This small molecule binds to this protein.
Small molecule (SMILES): CC(=O)N[C@@H]1[C@@H](O)[C@H](O)[C@@H](CO)O[C@H]1O

Binding-site contacts:
Ligand atom C2 contacts residue ASN118 of chain 13.C at 2.5 Å.
Ligand atom C2 contacts residue SER66 of chain 13.C at 4.5 Å.
Ligand atom N2 contacts residue ASN118 of chain 13.C at 2.9 Å (h-bond).
Ligand atom N2 contacts residue SER66 of chain 13.C at 4.3 Å.
Ligand atom C6 contacts residue THR89 of chain 13.C at 4.4 Å.
Ligand atom C8 contacts residue ASN118 of chain 13.C at 4.2 Å.
Ligand atom O6 contacts residue THR89 of chain 13.C at 4.0 Å.
Ligand atom O5 contacts residue THR120 of chain 13.C at 3.2 Å (h-bond).
Ligand atom C4 contacts residue ASN118 of chain 13.C at 4.2 Å.
Ligand atom O7 contacts residue SER66 of chain 13.C at 3.0 Å (h-bond).
Ligand atom C3 contacts residue ASN118 of chain 13.C at 3.8 Å.
Ligand atom C5 contacts residue THR89 of chain 13.C at 4.4 Å.
Ligand atom O5 contacts residue ASN118 of chain 13.C at 2.4 Å (h-bond).
Ligand atom C1 contacts residue ASN118 of chain 13.C at 1.5 Å.
Ligand atom C5 contacts residue ASN118 of chain 13.C at 3.7 Å.
Ligand atom C6 contacts residue THR120 of chain 13.C at 3.4 Å.
Ligand atom C8 contacts residue ASP67 of chain 13.C at 3.9 Å.
Ligand atom O5 contacts residue THR89 of chain 13.C at 4.2 Å.
Ligand atom C8 contacts residue TYR90 of chain 13.C at 3.5 Å (hydrophobic).
Ligand atom C4 contacts residue THR120 of chain 13.C at 4.4 Å.
Ligand atom C1 contacts residue THR120 of chain 13.C at 4.3 Å.
Ligand atom C1 contacts residue THR89 of chain 13.C at 4.1 Å.
Ligand atom C7 contacts residue ASN118 of chain 13.C at 3.5 Å.
Ligand atom C7 contacts residue TYR90 of chain 13.C at 4.5 Å (hydrophobic).
Ligand atom C7 contacts residue SER66 of chain 13.C at 3.5 Å.
Ligand atom N2 contacts residue TYR90 of chain 13.C at 4.3 Å.
Ligand atom O7 contacts residue ASN118 of chain 13.C at 4.0 Å.
Ligand atom C5 contacts residue THR120 of chain 13.C at 3.8 Å.
Ligand atom C8 contacts residue SER66 of chain 13.C at 4.0 Å.

Sequence of chain 13.C:
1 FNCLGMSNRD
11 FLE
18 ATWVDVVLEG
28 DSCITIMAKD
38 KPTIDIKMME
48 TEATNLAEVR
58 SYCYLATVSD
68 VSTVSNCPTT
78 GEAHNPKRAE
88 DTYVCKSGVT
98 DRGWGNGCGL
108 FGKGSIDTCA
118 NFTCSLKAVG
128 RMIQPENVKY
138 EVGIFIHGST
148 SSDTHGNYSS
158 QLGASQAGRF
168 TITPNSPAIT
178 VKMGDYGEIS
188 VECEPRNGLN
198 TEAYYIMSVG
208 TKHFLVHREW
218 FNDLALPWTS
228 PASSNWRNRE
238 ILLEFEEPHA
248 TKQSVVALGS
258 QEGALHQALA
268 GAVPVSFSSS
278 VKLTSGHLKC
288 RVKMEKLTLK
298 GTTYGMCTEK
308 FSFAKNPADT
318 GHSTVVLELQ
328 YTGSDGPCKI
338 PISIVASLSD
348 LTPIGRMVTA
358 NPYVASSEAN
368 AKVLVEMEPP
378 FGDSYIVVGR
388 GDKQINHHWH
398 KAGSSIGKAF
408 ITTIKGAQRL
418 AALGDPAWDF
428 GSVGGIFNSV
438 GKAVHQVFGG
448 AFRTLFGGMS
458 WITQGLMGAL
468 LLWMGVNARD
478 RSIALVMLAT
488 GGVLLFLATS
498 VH